Sequence of chain 1.A:
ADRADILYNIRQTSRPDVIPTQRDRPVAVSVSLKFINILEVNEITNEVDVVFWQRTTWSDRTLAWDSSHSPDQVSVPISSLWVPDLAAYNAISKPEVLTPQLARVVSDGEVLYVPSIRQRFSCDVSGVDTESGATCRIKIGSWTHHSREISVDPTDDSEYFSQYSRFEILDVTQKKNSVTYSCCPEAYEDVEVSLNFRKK

This small molecule binds to this protein.
Small molecule (SMILES): O=C(/N=c1\ccccn1Cc1ccc(Cl)nc1)C(F)(F)F

Sequence of chain 1.E:
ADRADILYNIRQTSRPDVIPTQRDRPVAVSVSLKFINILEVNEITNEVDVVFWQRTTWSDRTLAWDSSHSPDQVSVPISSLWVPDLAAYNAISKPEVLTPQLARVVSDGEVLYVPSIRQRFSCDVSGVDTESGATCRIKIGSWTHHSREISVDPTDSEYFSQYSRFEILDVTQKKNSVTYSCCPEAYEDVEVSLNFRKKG

Binding-site contacts:
Ligand atom CL1 contacts residue ARG104 of chain 1.A at 3.4 Å.
Ligand atom C7 contacts residue ARG104 of chain 1.A at 3.8 Å.
Ligand atom C4 contacts residue TRP143 of chain 1.E at 3.1 Å (hydrophobic).
Ligand atom CL1 contacts residue LEU102 of chain 1.A at 4.0 Å.
Ligand atom C8 contacts residue VAL114 of chain 1.A at 3.9 Å (hydrophobic).
Ligand atom C7 contacts residue LEU112 of chain 1.A at 3.6 Å (hydrophobic).
Ligand atom N3 contacts residue VAL114 of chain 1.A at 3.6 Å.
Ligand atom C6 contacts residue TYR192 of chain 1.E at 3.6 Å (hydrophobic).
Ligand atom O1 contacts residue ARG55 of chain 1.A at 3.5 Å (salt-bridge).
Ligand atom C4 contacts residue TYR185 of chain 1.E at 3.6 Å (hydrophobic).
Ligand atom C9 contacts residue TRP143 of chain 1.E at 3.2 Å (hydrophobic).
Ligand atom N1 contacts residue TYR185 of chain 1.E at 3.7 Å.
Ligand atom C10 contacts residue TYR185 of chain 1.E at 3.4 Å (hydrophobic).
Ligand atom C6 contacts residue TRP143 of chain 1.E at 3.9 Å (hydrophobic).
Ligand atom CL1 contacts residue ALA103 of chain 1.A at 3.9 Å.
Ligand atom F2 contacts residue CYS188 of chain 1.E at 3.2 Å.
Ligand atom C12 contacts residue TRP53 of chain 1.A at 3.0 Å (hydrophobic).
Ligand atom F1 contacts residue TYR192 of chain 1.E at 2.8 Å.
Ligand atom C5 contacts residue TRP143 of chain 1.E at 3.1 Å (hydrophobic).
Ligand atom N3 contacts residue THR144 of chain 1.E at 3.9 Å.
Ligand atom C13 contacts residue TYR185 of chain 1.E at 3.7 Å (hydrophobic).
Ligand atom C11 contacts residue TRP143 of chain 1.E at 4.0 Å (hydrophobic).
Ligand atom C11 contacts residue TYR185 of chain 1.E at 3.6 Å (hydrophobic).
Ligand atom N2 contacts residue TYR185 of chain 1.E at 3.4 Å.
Ligand atom O1 contacts residue CYS187 of chain 1.E at 3.7 Å.
Ligand atom C2 contacts residue TYR192 of chain 1.E at 4.0 Å (hydrophobic).
Ligand atom F3 contacts residue CYS187 of chain 1.E at 3.2 Å.
Ligand atom C10 contacts residue TRP143 of chain 1.E at 3.9 Å (hydrophobic).
Ligand atom F2 contacts residue CYS187 of chain 1.E at 3.0 Å.
Ligand atom C2 contacts residue CYS187 of chain 1.E at 3.6 Å (hydrophobic).
Ligand atom F3 contacts residue CYS188 of chain 1.E at 3.1 Å.
Ligand atom C3 contacts residue TYR185 of chain 1.E at 3.6 Å (hydrophobic).
Ligand atom C2 contacts residue CYS188 of chain 1.E at 3.8 Å (hydrophobic).
Ligand atom F2 contacts residue TYR185 of chain 1.E at 3.8 Å.
Ligand atom C12 contacts residue TYR185 of chain 1.E at 3.7 Å (hydrophobic).
Ligand atom F3 contacts residue LEU112 of chain 1.A at 3.6 Å.
Ligand atom C9 contacts residue VAL114 of chain 1.A at 3.9 Å (hydrophobic).
Ligand atom C11 contacts residue TRP53 of chain 1.A at 3.2 Å (hydrophobic).
Ligand atom N3 contacts residue TRP143 of chain 1.E at 3.8 Å.
Ligand atom CL1 contacts residue LEU112 of chain 1.A at 3.0 Å.